Binding-site contacts:
Ligand atom N2 contacts residue ASN784 of chain 1.E at 2.9 Å (h-bond).
Ligand atom C6 contacts residue PHE783 of chain 1.E at 3.5 Å (hydrophobic).
Ligand atom C2 contacts residue ASN784 of chain 1.E at 2.5 Å.
Ligand atom C5 contacts residue PHE783 of chain 1.E at 4.0 Å (hydrophobic).
Ligand atom C7 contacts residue ASN784 of chain 1.E at 4.0 Å.
Ligand atom O6 contacts residue PHE783 of chain 1.E at 3.4 Å.
Ligand atom C6 contacts residue ARG876 of chain 1.E at 3.3 Å.
Ligand atom C1 contacts residue PHE783 of chain 1.E at 4.3 Å (hydrophobic).
Ligand atom O7 contacts residue ASN784 of chain 1.E at 4.4 Å.
Ligand atom O5 contacts residue ASN784 of chain 1.E at 2.5 Å (h-bond).
Ligand atom C5 contacts residue ASN784 of chain 1.E at 3.7 Å.
Ligand atom C3 contacts residue ASN784 of chain 1.E at 3.8 Å.
Ligand atom C1 contacts residue ASN784 of chain 1.E at 1.4 Å.
Ligand atom O5 contacts residue PHE783 of chain 1.E at 3.5 Å.
Ligand atom O6 contacts residue ARG876 of chain 1.E at 3.2 Å (salt-bridge).
Ligand atom C4 contacts residue ASN784 of chain 1.E at 4.3 Å.

The protein below binds the small molecule below.
Small molecule (SMILES): CC(=O)N[C@@H]1[C@@H](O)[C@H](O)[C@@H](CO)O[C@H]1O

Sequence of chain 1.E:
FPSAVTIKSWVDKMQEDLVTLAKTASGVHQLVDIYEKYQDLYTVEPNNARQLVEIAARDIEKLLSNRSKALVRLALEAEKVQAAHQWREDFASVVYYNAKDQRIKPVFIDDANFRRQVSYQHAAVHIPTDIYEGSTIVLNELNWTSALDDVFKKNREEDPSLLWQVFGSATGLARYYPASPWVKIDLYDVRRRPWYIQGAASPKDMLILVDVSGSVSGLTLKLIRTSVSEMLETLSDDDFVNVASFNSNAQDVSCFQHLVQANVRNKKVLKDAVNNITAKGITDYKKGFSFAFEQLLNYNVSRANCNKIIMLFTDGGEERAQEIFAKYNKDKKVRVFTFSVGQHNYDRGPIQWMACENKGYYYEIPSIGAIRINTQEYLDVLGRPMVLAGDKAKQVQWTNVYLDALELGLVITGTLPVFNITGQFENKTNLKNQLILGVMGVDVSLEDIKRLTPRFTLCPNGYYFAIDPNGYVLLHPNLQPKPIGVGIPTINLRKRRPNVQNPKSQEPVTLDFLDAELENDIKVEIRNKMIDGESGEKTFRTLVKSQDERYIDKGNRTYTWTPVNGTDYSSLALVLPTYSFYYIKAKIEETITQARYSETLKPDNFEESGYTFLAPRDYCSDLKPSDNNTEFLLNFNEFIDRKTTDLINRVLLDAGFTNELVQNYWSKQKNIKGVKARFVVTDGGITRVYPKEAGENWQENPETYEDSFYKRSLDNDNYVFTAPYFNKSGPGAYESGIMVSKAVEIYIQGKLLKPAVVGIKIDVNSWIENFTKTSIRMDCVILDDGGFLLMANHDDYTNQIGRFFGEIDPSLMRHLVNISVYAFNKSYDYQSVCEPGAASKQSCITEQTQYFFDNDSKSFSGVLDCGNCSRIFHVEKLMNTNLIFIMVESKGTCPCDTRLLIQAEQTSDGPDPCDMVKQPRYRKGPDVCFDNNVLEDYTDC